The protein below binds the small molecule below.
Small molecule (SMILES): CC(=O)N[C@H]1[C@H](O[C@H]2[C@H](O)[C@@H](NC(C)=O)CO[C@@H]2CO)O[C@H](CO)[C@@H](O[C@@H]2O[C@H](CO)[C@@H](O)[C@H](O)[C@@H]2O)[C@@H]1O

Binding-site contacts:
Ligand atom O7 contacts residue SER211 of chain 1.A at 3.2 Å.
Ligand atom C8 contacts residue LYS196 of chain 1.A at 4.3 Å.
Ligand atom C7 contacts residue ASN149 of chain 1.A at 3.2 Å.
Ligand atom O4 contacts residue ILE194 of chain 1.A at 3.1 Å.
Ligand atom C3 contacts residue ASN149 of chain 1.A at 3.1 Å.
Ligand atom C7 contacts residue LYS196 of chain 1.A at 4.4 Å.
Ligand atom C4 contacts residue ASN149 of chain 1.A at 3.7 Å.
Ligand atom C1 contacts residue ILE194 of chain 1.A at 3.6 Å (hydrophobic).
Ligand atom O7 contacts residue ASN149 of chain 1.A at 3.0 Å (h-bond).
Ligand atom O6 contacts residue LYS192 of chain 1.A at 4.2 Å.
Ligand atom O5 contacts residue LYS192 of chain 1.A at 4.3 Å.
Ligand atom C6 contacts residue LYS192 of chain 1.A at 4.2 Å.
Ligand atom O3 contacts residue LYS192 of chain 1.A at 3.2 Å.
Ligand atom O7 contacts residue LYS192 of chain 1.A at 4.0 Å.
Ligand atom O3 contacts residue ASN149 of chain 1.A at 4.4 Å.
Ligand atom C7 contacts residue LYS192 of chain 1.A at 4.1 Å.
Ligand atom C6 contacts residue ASN149 of chain 1.A at 4.3 Å.
Ligand atom O7 contacts residue ILE194 of chain 1.A at 3.2 Å.
Ligand atom C7 contacts residue SER211 of chain 1.A at 4.3 Å.
Ligand atom N2 contacts residue ASN149 of chain 1.A at 3.0 Å (h-bond).
Ligand atom C5 contacts residue ASN149 of chain 1.A at 3.0 Å.
Ligand atom C1 contacts residue ASN149 of chain 1.A at 1.4 Å.
Ligand atom N2 contacts residue LYS213 of chain 1.A at 4.3 Å.
Ligand atom C8 contacts residue LYS192 of chain 1.A at 3.8 Å.
Ligand atom C8 contacts residue ASP190 of chain 1.A at 4.3 Å.
Ligand atom O7 contacts residue LYS196 of chain 1.A at 3.8 Å.
Ligand atom C2 contacts residue ASN149 of chain 1.A at 2.5 Å.
Ligand atom N2 contacts residue ILE194 of chain 1.A at 4.4 Å.
Ligand atom C8 contacts residue LYS213 of chain 1.A at 3.9 Å.
Ligand atom C4 contacts residue ILE194 of chain 1.A at 4.4 Å (hydrophobic).
Ligand atom C3 contacts residue LYS192 of chain 1.A at 4.4 Å.
Ligand atom C7 contacts residue ILE194 of chain 1.A at 4.2 Å (hydrophobic).
Ligand atom C2 contacts residue ILE194 of chain 1.A at 3.8 Å (hydrophobic).
Ligand atom O5 contacts residue ASN149 of chain 1.A at 2.4 Å (h-bond).
Ligand atom O5 contacts residue ILE194 of chain 1.A at 3.8 Å.

Sequence of chain 1.A:
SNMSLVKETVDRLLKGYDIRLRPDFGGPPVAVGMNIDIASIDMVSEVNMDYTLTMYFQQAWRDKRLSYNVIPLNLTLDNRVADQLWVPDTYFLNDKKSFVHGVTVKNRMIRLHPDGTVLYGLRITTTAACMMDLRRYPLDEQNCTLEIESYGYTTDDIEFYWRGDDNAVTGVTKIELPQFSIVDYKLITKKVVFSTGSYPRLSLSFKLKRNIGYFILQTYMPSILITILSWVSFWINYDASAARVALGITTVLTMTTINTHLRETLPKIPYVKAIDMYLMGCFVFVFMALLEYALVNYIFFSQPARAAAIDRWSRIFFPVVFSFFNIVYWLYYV